The protein below binds the small molecule below.
Small molecule (SMILES): OC[C@H]1O[C@H](O)[C@H](O)[C@@H](O)[C@H]1O

Sequence of chain 1.E:
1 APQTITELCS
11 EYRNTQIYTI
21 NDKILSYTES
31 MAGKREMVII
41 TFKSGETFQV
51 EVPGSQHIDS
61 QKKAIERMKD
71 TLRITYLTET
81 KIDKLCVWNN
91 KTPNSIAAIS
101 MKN

Binding-site contacts:
Ligand atom O6 contacts residue BEZ1 of chain 1.O at 4.4 Å.
Ligand atom C4 contacts residue TRP88 of chain 1.E at 3.5 Å (hydrophobic).
Ligand atom O6 contacts residue TRP88 of chain 1.E at 3.8 Å.
Ligand atom O5 contacts residue BEZ1 of chain 1.O at 3.1 Å.
Ligand atom C4 contacts residue LYS91 of chain 1.E at 3.9 Å.
Ligand atom O6 contacts residue HIS57 of chain 1.E at 3.9 Å.
Ligand atom C6 contacts residue TRP88 of chain 1.E at 3.6 Å (hydrophobic).
Ligand atom C3 contacts residue LYS91 of chain 1.E at 3.7 Å.
Ligand atom C2 contacts residue LYS91 of chain 1.E at 3.9 Å.
Ligand atom O4 contacts residue LYS91 of chain 1.E at 3.0 Å (salt-bridge).
Ligand atom C3 contacts residue TRP88 of chain 1.E at 3.6 Å (hydrophobic).
Ligand atom O3 contacts residue ASN90 of chain 1.E at 2.9 Å (h-bond).
Ligand atom O4 contacts residue GLU51 of chain 1.E at 2.7 Å (salt-bridge).
Ligand atom C6 contacts residue HIS57 of chain 1.E at 3.8 Å.
Ligand atom C2 contacts residue ASN90 of chain 1.E at 4.2 Å.
Ligand atom C3 contacts residue GLU51 of chain 1.E at 4.4 Å.
Ligand atom O6 contacts residue GLN61 of chain 1.E at 3.0 Å (h-bond).
Ligand atom O1 contacts residue BEZ1 of chain 1.O at 1.4 Å.
Ligand atom C3 contacts residue ASN90 of chain 1.E at 3.9 Å.
Ligand atom C2 contacts residue BEZ1 of chain 1.O at 3.6 Å.
Ligand atom C3 contacts residue BEZ1 of chain 1.O at 4.4 Å.
Ligand atom C1 contacts residue BEZ1 of chain 1.O at 2.4 Å.
Ligand atom O5 contacts residue GLN56 of chain 1.E at 4.1 Å.
Ligand atom O6 contacts residue GLN56 of chain 1.E at 4.2 Å.
Ligand atom O4 contacts residue GLN56 of chain 1.E at 3.7 Å.
Ligand atom O2 contacts residue BEZ1 of chain 1.O at 3.7 Å.
Ligand atom O3 contacts residue TRP88 of chain 1.E at 3.7 Å.
Ligand atom C6 contacts residue GLN61 of chain 1.E at 4.0 Å.
Ligand atom O1 contacts residue TRP88 of chain 1.E at 3.8 Å.
Ligand atom C4 contacts residue GLU51 of chain 1.E at 3.5 Å.
Ligand atom O3 contacts residue LYS91 of chain 1.E at 2.9 Å (salt-bridge).
Ligand atom O3 contacts residue GLU51 of chain 1.E at 4.0 Å.
Ligand atom C5 contacts residue BEZ1 of chain 1.O at 3.9 Å.
Ligand atom O2 contacts residue ASN90 of chain 1.E at 3.0 Å (h-bond).
Ligand atom C6 contacts residue GLN56 of chain 1.E at 4.2 Å.
Ligand atom C5 contacts residue TRP88 of chain 1.E at 3.6 Å (hydrophobic).